This small molecule binds to this protein.
Small molecule (SMILES): C=C(C)c1cccc(C(C)(C)NC(=O)Nc2ccc(Cl)c(N[C@@H]3OC[C@@H](O)[C@@H](O)[C@H]3O)c2)c1

Sequence of chain 1.H:
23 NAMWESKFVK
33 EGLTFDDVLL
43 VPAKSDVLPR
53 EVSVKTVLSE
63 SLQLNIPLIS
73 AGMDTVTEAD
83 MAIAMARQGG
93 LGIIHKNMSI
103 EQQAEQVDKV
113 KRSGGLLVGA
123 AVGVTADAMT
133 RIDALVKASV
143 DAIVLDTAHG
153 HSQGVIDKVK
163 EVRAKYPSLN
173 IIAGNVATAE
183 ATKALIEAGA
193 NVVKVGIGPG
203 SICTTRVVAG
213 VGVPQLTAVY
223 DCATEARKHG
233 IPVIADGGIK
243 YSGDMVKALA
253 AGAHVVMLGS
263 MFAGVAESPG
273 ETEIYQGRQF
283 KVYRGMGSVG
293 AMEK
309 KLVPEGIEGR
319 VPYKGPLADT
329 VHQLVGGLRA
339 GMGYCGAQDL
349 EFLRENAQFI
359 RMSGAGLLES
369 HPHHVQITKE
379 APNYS

Sequence of chain 1.F:
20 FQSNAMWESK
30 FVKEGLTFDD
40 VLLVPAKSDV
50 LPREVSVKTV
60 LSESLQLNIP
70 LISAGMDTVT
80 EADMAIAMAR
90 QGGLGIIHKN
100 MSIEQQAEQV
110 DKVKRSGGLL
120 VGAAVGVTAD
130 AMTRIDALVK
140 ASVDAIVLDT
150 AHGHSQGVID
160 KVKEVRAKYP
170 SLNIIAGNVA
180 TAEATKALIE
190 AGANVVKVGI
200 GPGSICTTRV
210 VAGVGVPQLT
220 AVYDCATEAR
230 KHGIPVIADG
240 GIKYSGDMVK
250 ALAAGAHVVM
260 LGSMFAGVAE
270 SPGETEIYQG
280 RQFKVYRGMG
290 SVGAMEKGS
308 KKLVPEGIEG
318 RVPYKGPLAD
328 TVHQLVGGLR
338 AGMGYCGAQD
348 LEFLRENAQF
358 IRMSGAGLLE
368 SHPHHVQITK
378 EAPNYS

Binding-site contacts:
Ligand atom C3 contacts residue GLY289 of chain 1.H at 3.8 Å.
Ligand atom C20 contacts residue PRO51 of chain 1.F at 4.0 Å (hydrophobic).
Ligand atom C6 contacts residue ALA150 of chain 1.H at 4.0 Å (hydrophobic).
Ligand atom C13 contacts residue VAL311 of chain 1.H at 3.7 Å (hydrophobic).
Ligand atom C19 contacts residue TYR342 of chain 1.F at 3.8 Å (hydrophobic).
Ligand atom O4 contacts residue VAL126 of chain 1.H at 3.7 Å.
Ligand atom C7 contacts residue ALA150 of chain 1.H at 4.0 Å (hydrophobic).
Ligand atom C3 contacts residue MET288 of chain 1.H at 3.8 Å (hydrophobic).
Ligand atom C13 contacts residue MET294 of chain 1.H at 4.0 Å (hydrophobic).
Ligand atom C13 contacts residue GLY289 of chain 1.H at 4.0 Å.
Ligand atom C9 contacts residue IMP1 of chain 1.EA at 3.5 Å.
Ligand atom N4 contacts residue GLU313 of chain 1.H at 3.0 Å (salt-bridge).
Ligand atom C25 contacts residue LEU50 of chain 1.F at 3.7 Å (hydrophobic).
Ligand atom C8 contacts residue ALA150 of chain 1.H at 3.6 Å (hydrophobic).
Ligand atom O4 contacts residue THR149 of chain 1.H at 3.2 Å.
Ligand atom C8 contacts residue GLU313 of chain 1.H at 3.7 Å.
Ligand atom C4 contacts residue GLY289 of chain 1.H at 3.9 Å.
Ligand atom C8 contacts residue THR207 of chain 1.H at 3.9 Å.
Ligand atom C10 contacts residue ALA150 of chain 1.H at 3.9 Å (hydrophobic).
Ligand atom N4 contacts residue ALA150 of chain 1.H at 3.7 Å.
Ligand atom C2 contacts residue GLY289 of chain 1.H at 3.8 Å.
Ligand atom CL contacts residue GLY341 of chain 1.F at 3.4 Å.
Ligand atom C20 contacts residue HIS151 of chain 1.H at 3.9 Å.
Ligand atom C18 contacts residue TYR342 of chain 1.F at 3.5 Å (hydrophobic).
Ligand atom C26 contacts residue LEU50 of chain 1.F at 3.8 Å (hydrophobic).
Ligand atom C13 contacts residue GLU313 of chain 1.H at 3.7 Å.
Ligand atom C17 contacts residue ALA150 of chain 1.H at 3.7 Å (hydrophobic).
Ligand atom C21 contacts residue PRO51 of chain 1.F at 4.0 Å (hydrophobic).
Ligand atom O5 contacts residue VAL126 of chain 1.H at 3.5 Å.
Ligand atom C7 contacts residue IMP1 of chain 1.EA at 3.5 Å.
Ligand atom C19 contacts residue ALA338 of chain 1.F at 3.8 Å (hydrophobic).
Ligand atom C10 contacts residue GLU313 of chain 1.H at 3.6 Å.
Ligand atom C18 contacts residue GLU313 of chain 1.H at 3.9 Å.
Ligand atom O6 contacts residue VAL126 of chain 1.H at 3.8 Å.
Ligand atom N3 contacts residue GLU313 of chain 1.H at 3.1 Å (salt-bridge).
Ligand atom C8 contacts residue IMP1 of chain 1.EA at 3.4 Å.
Ligand atom C17 contacts residue GLU313 of chain 1.H at 3.9 Å.
Ligand atom CL contacts residue HIS151 of chain 1.H at 3.6 Å.
Ligand atom C22 contacts residue ALA150 of chain 1.H at 4.0 Å (hydrophobic).
Ligand atom C8 contacts residue TYR342 of chain 1.F at 4.0 Å (hydrophobic).